A protein and the small-molecule ligand that binds it are described below.
Small molecule (SMILES): CC(=O)N[C@@H]1[C@@H](O)[C@H](O)[C@@H](CO)O[C@H]1O

Binding-site contacts:
Ligand atom O3 contacts residue VAL35 of chain 1.A at 3.6 Å.
Ligand atom C8 contacts residue PHE10 of chain 1.A at 4.0 Å (hydrophobic).
Ligand atom C5 contacts residue ASN11 of chain 1.A at 3.7 Å.
Ligand atom O7 contacts residue VAL35 of chain 1.A at 4.1 Å.
Ligand atom C7 contacts residue VAL35 of chain 1.A at 4.1 Å (hydrophobic).
Ligand atom C3 contacts residue ASN11 of chain 1.A at 3.9 Å.
Ligand atom C2 contacts residue ASN11 of chain 1.A at 2.5 Å.
Ligand atom C4 contacts residue ASN11 of chain 1.A at 4.3 Å.
Ligand atom C8 contacts residue VAL35 of chain 1.A at 4.0 Å (hydrophobic).
Ligand atom C7 contacts residue ASN11 of chain 1.A at 3.8 Å.
Ligand atom O7 contacts residue GLY7 of chain 1.A at 3.4 Å.
Ligand atom C8 contacts residue GLY7 of chain 1.A at 3.9 Å.
Ligand atom C8 contacts residue LEU36 of chain 1.A at 4.1 Å (hydrophobic).
Ligand atom O7 contacts residue ASN11 of chain 1.A at 4.1 Å.
Ligand atom C8 contacts residue PHE6 of chain 1.A at 4.0 Å (hydrophobic).
Ligand atom C7 contacts residue GLY7 of chain 1.A at 3.7 Å.
Ligand atom O5 contacts residue ASN11 of chain 1.A at 2.4 Å (h-bond).
Ligand atom N2 contacts residue ASN11 of chain 1.A at 3.0 Å (h-bond).
Ligand atom C1 contacts residue ASN11 of chain 1.A at 1.5 Å.

Sequence of chain 1.A:
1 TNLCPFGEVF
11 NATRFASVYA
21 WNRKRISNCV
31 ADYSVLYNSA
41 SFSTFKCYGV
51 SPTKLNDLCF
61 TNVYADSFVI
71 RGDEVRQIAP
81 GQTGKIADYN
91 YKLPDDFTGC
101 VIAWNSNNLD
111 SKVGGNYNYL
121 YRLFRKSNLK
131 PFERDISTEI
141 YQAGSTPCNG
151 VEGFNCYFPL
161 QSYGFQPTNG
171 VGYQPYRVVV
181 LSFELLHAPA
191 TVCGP